Sequence of chain 1.E:
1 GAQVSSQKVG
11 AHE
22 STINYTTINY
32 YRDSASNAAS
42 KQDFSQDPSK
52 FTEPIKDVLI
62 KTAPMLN

Binding-site contacts:
Ligand atom CA contacts residue VAL4 of chain 1.E at 3.2 Å (hydrophobic).
Ligand atom CA contacts residue VAL4 of chain 1.E at 3.8 Å (hydrophobic).
Ligand atom C contacts residue VAL4 of chain 1.E at 4.1 Å (hydrophobic).
Ligand atom C contacts residue ALA2 of chain 1.E at 3.3 Å (hydrophobic).
Ligand atom CG2 contacts residue GLN43 of chain 1.E at 3.8 Å.
Ligand atom OG1 contacts residue VAL4 of chain 1.E at 3.3 Å (h-bond).
Ligand atom CB contacts residue SER5 of chain 1.E at 3.6 Å.
Ligand atom CA contacts residue GLY1 of chain 1.E at 3.6 Å.
Ligand atom CB contacts residue ALA2 of chain 1.E at 4.0 Å (hydrophobic).
Ligand atom O contacts residue MYR1 of chain 1.G at 3.6 Å.
Ligand atom O contacts residue GLN3 of chain 1.E at 3.5 Å (h-bond).
Ligand atom O contacts residue SER5 of chain 1.E at 3.5 Å.
Ligand atom O contacts residue VAL4 of chain 1.E at 2.7 Å (h-bond).
Ligand atom OG contacts residue VAL4 of chain 1.E at 3.7 Å.
Ligand atom O contacts residue SER6 of chain 1.E at 3.3 Å (h-bond).
Ligand atom N contacts residue ALA2 of chain 1.E at 2.8 Å (h-bond).
Ligand atom CA contacts residue GLN3 of chain 1.E at 4.1 Å.
Ligand atom N contacts residue SER5 of chain 1.E at 4.2 Å.
Ligand atom CB contacts residue VAL4 of chain 1.E at 4.0 Å (hydrophobic).
Ligand atom N contacts residue VAL4 of chain 1.E at 2.8 Å (h-bond).
Ligand atom CB contacts residue VAL4 of chain 1.E at 4.0 Å (hydrophobic).
Ligand atom CA contacts residue MYR1 of chain 1.G at 4.2 Å.
Ligand atom CB contacts residue GLN3 of chain 1.E at 3.2 Å.
Ligand atom O contacts residue ALA2 of chain 1.E at 3.0 Å (h-bond).
Ligand atom C contacts residue VAL4 of chain 1.E at 3.5 Å (hydrophobic).
Ligand atom OG1 contacts residue GLN3 of chain 1.E at 2.9 Å (h-bond).
Ligand atom N contacts residue GLY1 of chain 1.E at 3.5 Å (h-bond).
Ligand atom C contacts residue GLY1 of chain 1.E at 3.6 Å.
Ligand atom N contacts residue VAL4 of chain 1.E at 4.1 Å.
Ligand atom CB contacts residue GLN3 of chain 1.E at 4.0 Å.
Ligand atom O contacts residue GLY1 of chain 1.E at 3.1 Å (h-bond).
Ligand atom CB contacts residue GLN43 of chain 1.E at 4.1 Å.
Ligand atom C contacts residue GLN3 of chain 1.E at 3.7 Å.
Ligand atom C contacts residue ALA2 of chain 1.E at 3.9 Å (hydrophobic).
Ligand atom C contacts residue SER6 of chain 1.E at 4.1 Å.
Ligand atom CA contacts residue ALA2 of chain 1.E at 3.1 Å (hydrophobic).
Ligand atom OG1 contacts residue SER5 of chain 1.E at 2.9 Å (h-bond).
Ligand atom CG2 contacts residue GLN3 of chain 1.E at 4.0 Å.
Ligand atom O contacts residue ALA2 of chain 1.E at 3.9 Å.
Ligand atom C contacts residue SER5 of chain 1.E at 3.9 Å.

A protein and the small-molecule ligand that binds it are described below.
Small molecule (SMILES): C[C@@H](O)[C@@H](C=O)NC(=O)[C@H](CO)NC(=O)[C@H](CO)NC(=O)[C@H](CO)NC(=O)CN